Binding-site contacts:
Ligand atom O5 contacts residue ASN12 of chain 1.A at 2.4 Å (h-bond).
Ligand atom C2 contacts residue ASN12 of chain 1.A at 2.6 Å.
Ligand atom C5 contacts residue ASN12 of chain 1.A at 3.7 Å.
Ligand atom C2 contacts residue PHE11 of chain 1.A at 4.3 Å (hydrophobic).
Ligand atom C1 contacts residue PHE11 of chain 1.A at 4.4 Å (hydrophobic).
Ligand atom C8 contacts residue ASN12 of chain 1.A at 3.3 Å.
Ligand atom C7 contacts residue ASN12 of chain 1.A at 2.9 Å.
Ligand atom O7 contacts residue PHE11 of chain 1.A at 3.1 Å.
Ligand atom O7 contacts residue ASN12 of chain 1.A at 3.4 Å (h-bond).
Ligand atom N2 contacts residue PHE11 of chain 1.A at 3.1 Å.
Ligand atom C4 contacts residue ASN12 of chain 1.A at 4.3 Å.
Ligand atom C1 contacts residue ASN12 of chain 1.A at 1.5 Å.
Ligand atom N2 contacts residue ASN12 of chain 1.A at 2.7 Å (h-bond).
Ligand atom C8 contacts residue ASP8 of chain 1.A at 4.4 Å.
Ligand atom C7 contacts residue PHE11 of chain 1.A at 3.5 Å (hydrophobic).
Ligand atom C3 contacts residue ASN12 of chain 1.A at 3.9 Å.

A protein and the small-molecule ligand that binds it are described below.
Small molecule (SMILES): CC(=O)N[C@@H]1[C@@H](O)[C@H](O)[C@@H](CO)O[C@H]1O

Sequence of chain 1.A:
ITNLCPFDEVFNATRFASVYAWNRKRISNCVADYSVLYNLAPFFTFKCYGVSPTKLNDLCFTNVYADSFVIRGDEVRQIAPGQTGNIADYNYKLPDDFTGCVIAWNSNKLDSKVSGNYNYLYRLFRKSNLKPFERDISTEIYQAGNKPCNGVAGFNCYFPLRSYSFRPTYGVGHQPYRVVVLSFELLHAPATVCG